Binding-site contacts:
Ligand atom O7 contacts residue ASN160 of chain 1.A at 3.4 Å (h-bond).
Ligand atom N2 contacts residue ASN160 of chain 1.A at 2.8 Å (h-bond).
Ligand atom O6 contacts residue ASN163 of chain 1.A at 3.0 Å (h-bond).
Ligand atom C4 contacts residue ASN160 of chain 1.A at 4.0 Å.
Ligand atom C6 contacts residue THR162 of chain 1.A at 3.9 Å.
Ligand atom C2 contacts residue THR162 of chain 1.A at 3.9 Å.
Ligand atom C5 contacts residue ASN163 of chain 1.A at 4.2 Å.
Ligand atom O5 contacts residue THR162 of chain 1.A at 3.4 Å (h-bond).
Ligand atom C3 contacts residue ASN160 of chain 1.A at 3.6 Å.
Ligand atom O5 contacts residue ASN163 of chain 1.A at 3.1 Å.
Ligand atom C8 contacts residue ASN160 of chain 1.A at 3.8 Å.
Ligand atom C1 contacts residue THR162 of chain 1.A at 2.9 Å.
Ligand atom C7 contacts residue ASN160 of chain 1.A at 3.1 Å.
Ligand atom C3 contacts residue THR162 of chain 1.A at 4.3 Å.
Ligand atom C1 contacts residue ASN163 of chain 1.A at 3.9 Å.
Ligand atom C5 contacts residue ASN160 of chain 1.A at 3.6 Å.
Ligand atom C5 contacts residue THR162 of chain 1.A at 3.7 Å.
Ligand atom C2 contacts residue ASN160 of chain 1.A at 2.2 Å.
Ligand atom O5 contacts residue ASN160 of chain 1.A at 2.4 Å (h-bond).
Ligand atom N2 contacts residue THR162 of chain 1.A at 4.0 Å.
Ligand atom C6 contacts residue ASN163 of chain 1.A at 3.9 Å.
Ligand atom C1 contacts residue ASN160 of chain 1.A at 1.4 Å.

A small-molecule ligand and the protein it binds are described below.
Small molecule (SMILES): CC(=O)N[C@@H]1[C@@H](O)[C@H](O)[C@@H](CO)O[C@H]1O

Sequence of chain 1.A:
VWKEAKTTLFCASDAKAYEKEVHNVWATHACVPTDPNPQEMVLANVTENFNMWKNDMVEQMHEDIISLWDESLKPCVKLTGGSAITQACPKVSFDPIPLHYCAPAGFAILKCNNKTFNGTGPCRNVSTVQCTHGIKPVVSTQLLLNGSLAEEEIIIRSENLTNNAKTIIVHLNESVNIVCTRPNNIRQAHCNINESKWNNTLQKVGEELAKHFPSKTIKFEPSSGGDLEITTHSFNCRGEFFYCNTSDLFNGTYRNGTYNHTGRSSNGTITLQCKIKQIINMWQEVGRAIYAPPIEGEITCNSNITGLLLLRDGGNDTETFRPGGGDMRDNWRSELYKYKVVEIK